Binding-site contacts:
Ligand atom C6 contacts residue TYR312 of chain 1.D at 3.5 Å (hydrophobic).
Ligand atom C18 contacts residue LEU111 of chain 1.D at 3.9 Å (hydrophobic).
Ligand atom C15 contacts residue LEU316 of chain 1.D at 4.0 Å (hydrophobic).
Ligand atom C1 contacts residue PRO205 of chain 1.D at 4.0 Å (hydrophobic).
Ligand atom C12 contacts residue ARG320 of chain 1.D at 3.6 Å.
Ligand atom C7 contacts residue TYR89 of chain 1.D at 3.5 Å (hydrophobic).
Ligand atom C1 contacts residue HIS202 of chain 1.D at 3.5 Å.
Ligand atom C19 contacts residue PRO205 of chain 1.D at 4.0 Å (hydrophobic).
Ligand atom C17 contacts residue SER314 of chain 1.D at 3.7 Å.
Ligand atom C7 contacts residue ARG179 of chain 1.D at 3.8 Å.
Ligand atom O71 contacts residue ILE98 of chain 1.D at 3.9 Å.
Ligand atom O71 contacts residue TYR89 of chain 1.D at 3.5 Å (h-bond).
Ligand atom C12 contacts residue ALA311 of chain 1.D at 3.7 Å (hydrophobic).
Ligand atom C9 contacts residue LEU316 of chain 1.D at 4.0 Å (hydrophobic).
Ligand atom C7 contacts residue TYR312 of chain 1.D at 3.5 Å (hydrophobic).
Ligand atom C15 contacts residue ILE98 of chain 1.D at 4.0 Å (hydrophobic).
Ligand atom C2 contacts residue AKG1 of chain 1.AA at 3.9 Å.
Ligand atom O72 contacts residue LEU111 of chain 1.D at 3.8 Å.
Ligand atom C11 contacts residue ARG320 of chain 1.D at 3.9 Å.
Ligand atom O72 contacts residue TYR89 of chain 1.D at 2.8 Å (h-bond).
Ligand atom O91 contacts residue GLN206 of chain 1.D at 2.9 Å (h-bond).
Ligand atom C3 contacts residue ARG179 of chain 1.D at 4.0 Å.
Ligand atom C2 contacts residue ASP204 of chain 1.D at 3.4 Å.
Ligand atom O31 contacts residue PHE275 of chain 1.D at 3.3 Å.
Ligand atom C18 contacts residue ARG179 of chain 1.D at 3.6 Å.
Ligand atom O92 contacts residue PRO205 of chain 1.D at 3.4 Å.
Ligand atom O72 contacts residue TYR312 of chain 1.D at 2.7 Å (h-bond).
Ligand atom C4 contacts residue ARG179 of chain 1.D at 4.0 Å.
Ligand atom C19 contacts residue GLN206 of chain 1.D at 3.8 Å.
Ligand atom C2 contacts residue PHE275 of chain 1.D at 3.7 Å (hydrophobic).
Ligand atom C13 contacts residue ALA311 of chain 1.D at 3.5 Å (hydrophobic).
Ligand atom O91 contacts residue PRO205 of chain 1.D at 3.7 Å.
Ligand atom C1 contacts residue ASP204 of chain 1.D at 3.9 Å.
Ligand atom O31 contacts residue ARG179 of chain 1.D at 2.9 Å (salt-bridge).
Ligand atom C14 contacts residue TYR312 of chain 1.D at 3.6 Å (hydrophobic).
Ligand atom C17 contacts residue LEU316 of chain 1.D at 3.7 Å (hydrophobic).
Ligand atom O71 contacts residue ARG179 of chain 1.D at 3.0 Å (salt-bridge).
Ligand atom C5 contacts residue ARG179 of chain 1.D at 3.8 Å.
Ligand atom C3 contacts residue PHE275 of chain 1.D at 3.4 Å (hydrophobic).
Ligand atom O31 contacts residue AKG1 of chain 1.AA at 3.3 Å (h-bond).

This protein binds this small molecule.
Small molecule (SMILES): C=C1C[C@]23C[C@H]1CC[C@H]2[C@@]12CC[C@H](O)[C@@](C)(C(=O)O1)[C@H]2[C@@H]3C(=O)O

Sequence of chain 1.D:
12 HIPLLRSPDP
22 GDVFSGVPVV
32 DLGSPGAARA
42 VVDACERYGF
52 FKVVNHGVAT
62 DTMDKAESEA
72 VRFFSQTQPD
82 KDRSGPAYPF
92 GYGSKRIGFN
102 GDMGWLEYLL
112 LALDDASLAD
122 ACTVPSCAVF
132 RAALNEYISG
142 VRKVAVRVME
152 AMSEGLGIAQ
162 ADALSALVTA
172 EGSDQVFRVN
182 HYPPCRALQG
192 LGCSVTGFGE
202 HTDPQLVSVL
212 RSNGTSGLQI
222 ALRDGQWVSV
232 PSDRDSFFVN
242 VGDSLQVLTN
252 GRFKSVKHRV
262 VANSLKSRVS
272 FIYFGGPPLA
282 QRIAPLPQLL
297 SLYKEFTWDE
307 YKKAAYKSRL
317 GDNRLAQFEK